This small molecule binds to this protein.
Small molecule (SMILES): CC(=O)N[C@@H]1[C@@H](O)[C@H](O)[C@@H](CO)O[C@H]1O

Binding-site contacts:
Ligand atom C1 contacts residue ASN65 of chain 3.A at 1.5 Å.
Ligand atom C3 contacts residue ASN65 of chain 3.A at 3.7 Å.
Ligand atom C7 contacts residue ASN65 of chain 3.A at 3.7 Å.
Ligand atom O5 contacts residue TRP357 of chain 3.A at 4.5 Å.
Ligand atom N2 contacts residue TRP357 of chain 3.A at 3.4 Å.
Ligand atom C7 contacts residue TRP357 of chain 3.A at 3.9 Å (hydrophobic).
Ligand atom C2 contacts residue TRP357 of chain 3.A at 4.1 Å (hydrophobic).
Ligand atom C2 contacts residue ASN65 of chain 3.A at 2.4 Å.
Ligand atom N2 contacts residue ASN65 of chain 3.A at 2.9 Å (h-bond).
Ligand atom O5 contacts residue ASN65 of chain 3.A at 2.4 Å (h-bond).
Ligand atom C1 contacts residue TRP357 of chain 3.A at 3.8 Å (hydrophobic).
Ligand atom C5 contacts residue ASN65 of chain 3.A at 3.7 Å.
Ligand atom O7 contacts residue ASN65 of chain 3.A at 4.0 Å.
Ligand atom C4 contacts residue ASN65 of chain 3.A at 4.2 Å.
Ligand atom C3 contacts residue TRP357 of chain 3.A at 4.2 Å (hydrophobic).
Ligand atom C8 contacts residue TRP357 of chain 3.A at 3.4 Å (hydrophobic).

Sequence of chain 3.A:
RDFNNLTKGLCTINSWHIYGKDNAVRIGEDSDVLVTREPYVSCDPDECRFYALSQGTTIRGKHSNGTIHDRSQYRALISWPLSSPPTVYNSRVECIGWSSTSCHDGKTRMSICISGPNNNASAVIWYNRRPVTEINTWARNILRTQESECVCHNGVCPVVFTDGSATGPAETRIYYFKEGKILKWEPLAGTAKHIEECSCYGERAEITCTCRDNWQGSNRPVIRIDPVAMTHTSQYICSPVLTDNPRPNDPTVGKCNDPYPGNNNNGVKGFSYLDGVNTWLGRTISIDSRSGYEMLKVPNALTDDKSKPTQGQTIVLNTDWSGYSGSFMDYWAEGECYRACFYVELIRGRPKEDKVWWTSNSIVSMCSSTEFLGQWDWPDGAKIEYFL